Sequence of chain 1.I:
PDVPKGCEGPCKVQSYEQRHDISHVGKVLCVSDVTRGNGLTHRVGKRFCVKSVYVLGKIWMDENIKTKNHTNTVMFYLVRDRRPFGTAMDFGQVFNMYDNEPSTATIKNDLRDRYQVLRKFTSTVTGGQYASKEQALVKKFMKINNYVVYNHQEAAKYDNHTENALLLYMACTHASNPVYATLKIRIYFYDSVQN

The protein below binds the small molecule below.
Small molecule (SMILES): Nc1ccn([C@H]2C[C@H](O[P](=O)(O)OC[C@H]3O[C@@H](n4cnc5c(N)ncnc54)C[C@@H]3O[P](=O)(O)OC[C@H]3O[C@@H](n4cnc5c(N)ncnc54)C[C@@H]3O[P](=O)(O)OC[C@H]3O[C@@H](n4ccc(N)nc4=O)C[C@@H]3O[P](=O)(O)OC[C@H]3O[C@@H](n4ccc(N)nc4=O)C[C@@H]3O[P](=O)(O)OC[C@H]3O[C@@H](n4cnc5c(N)ncnc54)C[C@@H]3O[P](=O)(O)OC[C@H]3O[C@@H](n4ccc(N)nc4=O)C[C@@H]3O)[C@@H](COP(=O)=O)O2)c(=O)n1

Sequence of chain 1.G:
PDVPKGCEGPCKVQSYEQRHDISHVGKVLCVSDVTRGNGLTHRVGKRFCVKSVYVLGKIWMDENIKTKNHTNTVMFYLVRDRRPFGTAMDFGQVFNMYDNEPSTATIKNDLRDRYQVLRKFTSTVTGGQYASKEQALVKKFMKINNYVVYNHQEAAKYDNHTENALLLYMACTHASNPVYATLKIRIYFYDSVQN

Sequence of chain 1.U:
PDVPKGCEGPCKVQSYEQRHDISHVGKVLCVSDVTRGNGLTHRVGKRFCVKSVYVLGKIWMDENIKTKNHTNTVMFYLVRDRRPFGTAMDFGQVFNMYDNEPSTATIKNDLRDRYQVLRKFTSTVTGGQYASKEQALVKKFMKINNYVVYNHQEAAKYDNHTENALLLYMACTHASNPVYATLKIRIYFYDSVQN

Binding-site contacts:
Ligand atom OP1 contacts residue VAL117 of chain 1.G at 3.6 Å.
Ligand atom O5' contacts residue ARG112 of chain 1.G at 3.3 Å.
Ligand atom N1 contacts residue PHE141 of chain 1.I at 3.6 Å.
Ligand atom N4 contacts residue SER52 of chain 1.I at 3.5 Å (h-bond).
Ligand atom OP1 contacts residue ARG119 of chain 1.G at 3.5 Å.
Ligand atom N4 contacts residue LYS51 of chain 1.I at 3.5 Å.
Ligand atom N6 contacts residue PHE141 of chain 1.I at 3.5 Å.
Ligand atom OP2 contacts residue TYR54 of chain 1.I at 2.8 Å (h-bond).
Ligand atom OP1 contacts residue ARG112 of chain 1.G at 2.9 Å (salt-bridge).
Ligand atom C5' contacts residue ARG112 of chain 1.G at 3.6 Å.
Ligand atom C6 contacts residue PHE141 of chain 1.I at 3.5 Å (hydrophobic).
Ligand atom OP1 contacts residue ASP113 of chain 1.G at 2.9 Å (salt-bridge).
Ligand atom OP1 contacts residue ARG82 of chain 1.G at 3.6 Å.
Ligand atom OP1 contacts residue ARG47 of chain 1.U at 3.3 Å (salt-bridge).
Ligand atom O2 contacts residue TYR188 of chain 1.I at 3.1 Å.
Ligand atom O3' contacts residue TYR188 of chain 1.I at 3.0 Å (h-bond).
Ligand atom C5 contacts residue PHE141 of chain 1.I at 3.4 Å (hydrophobic).
Ligand atom OP1 contacts residue LYS120 of chain 1.G at 2.9 Å (salt-bridge).
Ligand atom C4 contacts residue PHE141 of chain 1.I at 3.5 Å (hydrophobic).
Ligand atom OP2 contacts residue TYR188 of chain 1.I at 2.7 Å (h-bond).
Ligand atom C5' contacts residue ASP113 of chain 1.G at 3.5 Å.
Ligand atom OP2 contacts residue LYS120 of chain 1.G at 2.9 Å (salt-bridge).
Ligand atom O3' contacts residue ARG119 of chain 1.G at 3.6 Å.
Ligand atom C3' contacts residue TYR188 of chain 1.I at 3.2 Å (hydrophobic).
Ligand atom O3' contacts residue ARG82 of chain 1.G at 3.1 Å (salt-bridge).
Ligand atom N7 contacts residue PHE141 of chain 1.I at 3.4 Å.
Ligand atom O4' contacts residue ARG80 of chain 1.G at 3.2 Å (salt-bridge).
Ligand atom C4' contacts residue ARG82 of chain 1.G at 3.6 Å.
Ligand atom C5' contacts residue ARG47 of chain 1.U at 3.4 Å.
Ligand atom O4' contacts residue GLN116 of chain 1.G at 3.4 Å.
Ligand atom OP2 contacts residue ASN195 of chain 1.U at 2.8 Å (h-bond).
Ligand atom O3' contacts residue ASP113 of chain 1.G at 3.6 Å.
Ligand atom OP2 contacts residue ASN195 of chain 1.U at 3.5 Å.
Ligand atom P contacts residue TYR188 of chain 1.I at 3.4 Å.
Ligand atom C4' contacts residue VAL117 of chain 1.G at 3.6 Å (hydrophobic).
Ligand atom C5 contacts residue TYR190 of chain 1.I at 3.6 Å (hydrophobic).
Ligand atom OP2 contacts residue ARG186 of chain 1.I at 2.9 Å (salt-bridge).
Ligand atom C2' contacts residue CYS11 of chain 1.I at 3.6 Å (hydrophobic).
Ligand atom O3' contacts residue ARG47 of chain 1.U at 3.4 Å (salt-bridge).
Ligand atom C2' contacts residue TYR188 of chain 1.I at 3.1 Å (hydrophobic).